A small-molecule ligand and the protein it binds are described below.
Small molecule (SMILES): O=C(O)C(O)(O)C(F)(F)C(=O)O

Sequence of chain 1.I:
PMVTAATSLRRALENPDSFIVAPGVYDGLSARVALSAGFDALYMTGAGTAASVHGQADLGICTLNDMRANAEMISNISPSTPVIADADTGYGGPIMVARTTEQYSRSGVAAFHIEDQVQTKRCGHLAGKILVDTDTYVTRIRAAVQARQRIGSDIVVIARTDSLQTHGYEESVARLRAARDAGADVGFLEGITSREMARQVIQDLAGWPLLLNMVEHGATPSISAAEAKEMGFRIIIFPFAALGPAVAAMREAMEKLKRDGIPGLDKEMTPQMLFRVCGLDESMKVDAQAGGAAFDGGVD

Binding-site contacts:
Ligand atom C1 contacts residue THR45 of chain 1.I at 3.4 Å.
Ligand atom C4 contacts residue ASN213 of chain 1.I at 3.4 Å.
Ligand atom F2 contacts residue VAL215 of chain 1.I at 3.5 Å.
Ligand atom F1 contacts residue CYS123 of chain 1.I at 3.6 Å.
Ligand atom O1 contacts residue ALA47 of chain 1.I at 2.9 Å (h-bond).
Ligand atom C2 contacts residue TYR43 of chain 1.I at 3.5 Å (hydrophobic).
Ligand atom O2 contacts residue TYR43 of chain 1.I at 3.2 Å (h-bond).
Ligand atom F1 contacts residue MN1 of chain 1.KA at 3.6 Å.
Ligand atom O5 contacts residue ARG160 of chain 1.I at 3.1 Å (salt-bridge).
Ligand atom F2 contacts residue ASN213 of chain 1.I at 3.7 Å.
Ligand atom F2 contacts residue PRO239 of chain 1.I at 3.4 Å.
Ligand atom C4 contacts residue ARG160 of chain 1.I at 3.6 Å.
Ligand atom O5 contacts residue GLY124 of chain 1.I at 2.8 Å (h-bond).
Ligand atom O2 contacts residue PRO239 of chain 1.I at 3.6 Å.
Ligand atom O3 contacts residue ARG160 of chain 1.I at 2.3 Å (salt-bridge).
Ligand atom C2 contacts residue MN1 of chain 1.KA at 2.9 Å.
Ligand atom O1 contacts residue GLY46 of chain 1.I at 3.4 Å (h-bond).
Ligand atom C4 contacts residue GLU190 of chain 1.I at 3.1 Å.
Ligand atom O2 contacts residue THR45 of chain 1.I at 2.5 Å (h-bond).
Ligand atom O1 contacts residue ASP86 of chain 1.I at 3.0 Å (salt-bridge).
Ligand atom O6 contacts residue HIS125 of chain 1.I at 3.7 Å.
Ligand atom O1 contacts residue MN1 of chain 1.KA at 2.0 Å.
Ligand atom O2 contacts residue GLY46 of chain 1.I at 3.7 Å.
Ligand atom O4 contacts residue TYR43 of chain 1.I at 2.8 Å (h-bond).
Ligand atom C2 contacts residue ARG160 of chain 1.I at 3.6 Å.
Ligand atom O6 contacts residue ASN213 of chain 1.I at 2.4 Å (h-bond).
Ligand atom O3 contacts residue MN1 of chain 1.KA at 2.2 Å.
Ligand atom O1 contacts residue THR45 of chain 1.I at 3.6 Å.
Ligand atom O4 contacts residue ASN213 of chain 1.I at 3.3 Å (h-bond).
Ligand atom O2 contacts residue MN1 of chain 1.KA at 3.8 Å.
Ligand atom F1 contacts residue ASP58 of chain 1.I at 3.6 Å.
Ligand atom C1 contacts residue ASP86 of chain 1.I at 3.7 Å.
Ligand atom O6 contacts residue GLU190 of chain 1.I at 2.5 Å (salt-bridge).
Ligand atom C1 contacts residue TYR43 of chain 1.I at 3.4 Å (hydrophobic).
Ligand atom O4 contacts residue PRO239 of chain 1.I at 3.6 Å.
Ligand atom O3 contacts residue TYR43 of chain 1.I at 3.8 Å.
Ligand atom O5 contacts residue GLU190 of chain 1.I at 3.0 Å (salt-bridge).
Ligand atom O5 contacts residue CYS123 of chain 1.I at 3.7 Å.
Ligand atom F1 contacts residue ALA47 of chain 1.I at 3.6 Å.
Ligand atom C1 contacts residue MN1 of chain 1.KA at 2.7 Å.